Sequence of chain 1.B:
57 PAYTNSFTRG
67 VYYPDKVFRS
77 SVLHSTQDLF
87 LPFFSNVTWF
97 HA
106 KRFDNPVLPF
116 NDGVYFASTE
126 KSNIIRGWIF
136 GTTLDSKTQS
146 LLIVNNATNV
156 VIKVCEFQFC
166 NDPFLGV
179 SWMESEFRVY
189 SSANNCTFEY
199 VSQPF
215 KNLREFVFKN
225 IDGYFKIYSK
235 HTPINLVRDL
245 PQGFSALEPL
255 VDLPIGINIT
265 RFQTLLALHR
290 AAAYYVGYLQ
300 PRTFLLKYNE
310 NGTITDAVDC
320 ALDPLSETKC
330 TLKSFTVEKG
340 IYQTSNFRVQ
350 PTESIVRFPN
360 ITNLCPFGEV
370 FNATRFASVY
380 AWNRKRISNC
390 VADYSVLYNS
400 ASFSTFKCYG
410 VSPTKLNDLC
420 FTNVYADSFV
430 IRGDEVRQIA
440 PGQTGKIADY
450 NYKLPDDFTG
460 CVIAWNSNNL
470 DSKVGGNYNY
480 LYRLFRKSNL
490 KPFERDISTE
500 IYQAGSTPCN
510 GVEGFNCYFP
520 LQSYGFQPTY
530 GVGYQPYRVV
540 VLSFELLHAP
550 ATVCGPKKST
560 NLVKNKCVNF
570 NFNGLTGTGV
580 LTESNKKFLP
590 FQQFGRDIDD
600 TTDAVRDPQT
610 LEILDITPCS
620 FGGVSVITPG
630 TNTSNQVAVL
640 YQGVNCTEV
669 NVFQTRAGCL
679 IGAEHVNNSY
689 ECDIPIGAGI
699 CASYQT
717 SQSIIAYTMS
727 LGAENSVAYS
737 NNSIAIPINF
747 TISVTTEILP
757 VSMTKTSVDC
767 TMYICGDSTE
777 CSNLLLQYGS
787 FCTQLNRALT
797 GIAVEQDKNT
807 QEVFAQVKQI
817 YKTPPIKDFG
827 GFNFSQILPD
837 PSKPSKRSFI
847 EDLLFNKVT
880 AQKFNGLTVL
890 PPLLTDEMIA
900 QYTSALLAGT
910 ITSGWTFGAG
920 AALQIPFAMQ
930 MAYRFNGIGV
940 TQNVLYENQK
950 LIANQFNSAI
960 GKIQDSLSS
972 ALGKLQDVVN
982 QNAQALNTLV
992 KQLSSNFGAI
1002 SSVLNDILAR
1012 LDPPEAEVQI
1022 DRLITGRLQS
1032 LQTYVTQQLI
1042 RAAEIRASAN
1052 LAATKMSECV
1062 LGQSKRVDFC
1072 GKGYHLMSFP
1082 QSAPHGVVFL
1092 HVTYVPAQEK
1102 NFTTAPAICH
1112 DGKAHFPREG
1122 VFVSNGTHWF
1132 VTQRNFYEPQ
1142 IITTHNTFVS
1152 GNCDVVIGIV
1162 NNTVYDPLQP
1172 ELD

The protein below binds the small molecule below.
Small molecule (SMILES): CC(=O)N[C@@H]1[C@@H](O)[C@H](O)[C@@H](CO)O[C@H]1O

Binding-site contacts:
Ligand atom O7 contacts residue ASN1162 of chain 1.B at 2.9 Å (h-bond).
Ligand atom C8 contacts residue ILE1160 of chain 1.B at 4.5 Å (hydrophobic).
Ligand atom C1 contacts residue ASN1162 of chain 1.B at 1.4 Å.
Ligand atom C7 contacts residue ASN1162 of chain 1.B at 3.1 Å.
Ligand atom C3 contacts residue ASN1162 of chain 1.B at 3.8 Å.
Ligand atom C2 contacts residue ASN1162 of chain 1.B at 2.5 Å.
Ligand atom C5 contacts residue ASN1162 of chain 1.B at 3.7 Å.
Ligand atom N2 contacts residue ASN1162 of chain 1.B at 2.9 Å (h-bond).
Ligand atom C4 contacts residue ASN1162 of chain 1.B at 4.2 Å.
Ligand atom O5 contacts residue ASN1162 of chain 1.B at 2.4 Å (h-bond).
Ligand atom C8 contacts residue ASN1162 of chain 1.B at 3.9 Å.